This small molecule binds to this protein.
Small molecule (SMILES): CC(=O)N[C@H]1[C@H](O[C@H]2[C@H](O)[C@@H](NC(C)=O)CO[C@@H]2CO[C@@H]2O[C@@H](C)[C@@H](O)[C@@H](O)[C@@H]2O)O[C@H](CO)[C@@H](O[C@@H]2O[C@H](CO)[C@@H](O)[C@H](O)[C@@H]2O)[C@@H]1O

Sequence of chain 1.E:
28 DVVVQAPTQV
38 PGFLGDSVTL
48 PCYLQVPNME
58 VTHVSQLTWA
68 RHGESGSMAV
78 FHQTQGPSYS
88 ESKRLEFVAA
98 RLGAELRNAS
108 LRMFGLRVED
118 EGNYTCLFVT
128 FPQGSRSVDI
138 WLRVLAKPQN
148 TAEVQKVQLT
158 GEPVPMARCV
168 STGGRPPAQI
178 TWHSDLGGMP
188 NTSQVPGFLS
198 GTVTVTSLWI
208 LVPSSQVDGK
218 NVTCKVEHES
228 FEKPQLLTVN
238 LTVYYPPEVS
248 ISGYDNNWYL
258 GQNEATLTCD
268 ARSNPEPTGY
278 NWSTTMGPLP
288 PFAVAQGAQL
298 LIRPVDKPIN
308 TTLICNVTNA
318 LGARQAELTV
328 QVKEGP

Binding-site contacts:
Ligand atom O6 contacts residue GLN328 of chain 1.E at 4.3 Å.
Ligand atom O5 contacts residue ASN307 of chain 1.E at 2.3 Å (h-bond).
Ligand atom C7 contacts residue PRO305 of chain 1.E at 4.3 Å (hydrophobic).
Ligand atom C7 contacts residue ASN307 of chain 1.E at 4.1 Å.
Ligand atom C3 contacts residue ASN307 of chain 1.E at 3.8 Å.
Ligand atom C4 contacts residue ASN307 of chain 1.E at 4.2 Å.
Ligand atom C1 contacts residue ASN307 of chain 1.E at 1.4 Å.
Ligand atom N2 contacts residue ASN307 of chain 1.E at 3.0 Å (h-bond).
Ligand atom C5 contacts residue ASN307 of chain 1.E at 3.6 Å.
Ligand atom C8 contacts residue ILE306 of chain 1.E at 3.7 Å (hydrophobic).
Ligand atom C8 contacts residue ASN307 of chain 1.E at 4.5 Å.
Ligand atom C2 contacts residue ASN307 of chain 1.E at 2.5 Å.
Ligand atom C8 contacts residue PRO305 of chain 1.E at 2.9 Å (hydrophobic).